A small-molecule ligand and the protein it binds are described below.
Small molecule (SMILES): CC(=O)N[C@H]1[C@H](O[C@H]2[C@H](O)[C@@H](NC(C)=O)CO[C@@H]2CO)O[C@H](CO)[C@@H](O)[C@@H]1O

Binding-site contacts:
Ligand atom N2 contacts residue ASN717 of chain 1.E at 2.9 Å (h-bond).
Ligand atom C7 contacts residue ASN925 of chain 1.E at 3.9 Å.
Ligand atom O5 contacts residue GLN926 of chain 1.E at 4.4 Å.
Ligand atom C1 contacts residue ASN717 of chain 1.E at 1.4 Å.
Ligand atom C7 contacts residue ASN717 of chain 1.E at 3.8 Å.
Ligand atom O5 contacts residue ASN717 of chain 1.E at 2.3 Å (h-bond).
Ligand atom O7 contacts residue ASN925 of chain 1.E at 3.9 Å.
Ligand atom C4 contacts residue ASN717 of chain 1.E at 4.2 Å.
Ligand atom C5 contacts residue LEU922 of chain 1.E at 3.7 Å (hydrophobic).
Ligand atom O7 contacts residue ASN717 of chain 1.E at 4.2 Å.
Ligand atom C4 contacts residue LEU922 of chain 1.E at 3.9 Å (hydrophobic).
Ligand atom C1 contacts residue LEU922 of chain 1.E at 4.4 Å (hydrophobic).
Ligand atom C5 contacts residue GLN926 of chain 1.E at 4.3 Å.
Ligand atom C8 contacts residue ASN925 of chain 1.E at 3.3 Å.
Ligand atom C3 contacts residue ASN717 of chain 1.E at 3.8 Å.
Ligand atom O6 contacts residue GLN926 of chain 1.E at 3.7 Å.
Ligand atom C3 contacts residue LEU922 of chain 1.E at 3.8 Å (hydrophobic).
Ligand atom C8 contacts residue THR716 of chain 1.E at 4.3 Å.
Ligand atom C6 contacts residue GLN926 of chain 1.E at 4.3 Å.
Ligand atom C2 contacts residue ASN717 of chain 1.E at 2.4 Å.
Ligand atom C5 contacts residue ASN717 of chain 1.E at 3.6 Å.
Ligand atom C7 contacts residue LEU922 of chain 1.E at 4.5 Å (hydrophobic).
Ligand atom O7 contacts residue LEU922 of chain 1.E at 3.6 Å.
Ligand atom O4 contacts residue LEU922 of chain 1.E at 3.6 Å.

Sequence of chain 1.E:
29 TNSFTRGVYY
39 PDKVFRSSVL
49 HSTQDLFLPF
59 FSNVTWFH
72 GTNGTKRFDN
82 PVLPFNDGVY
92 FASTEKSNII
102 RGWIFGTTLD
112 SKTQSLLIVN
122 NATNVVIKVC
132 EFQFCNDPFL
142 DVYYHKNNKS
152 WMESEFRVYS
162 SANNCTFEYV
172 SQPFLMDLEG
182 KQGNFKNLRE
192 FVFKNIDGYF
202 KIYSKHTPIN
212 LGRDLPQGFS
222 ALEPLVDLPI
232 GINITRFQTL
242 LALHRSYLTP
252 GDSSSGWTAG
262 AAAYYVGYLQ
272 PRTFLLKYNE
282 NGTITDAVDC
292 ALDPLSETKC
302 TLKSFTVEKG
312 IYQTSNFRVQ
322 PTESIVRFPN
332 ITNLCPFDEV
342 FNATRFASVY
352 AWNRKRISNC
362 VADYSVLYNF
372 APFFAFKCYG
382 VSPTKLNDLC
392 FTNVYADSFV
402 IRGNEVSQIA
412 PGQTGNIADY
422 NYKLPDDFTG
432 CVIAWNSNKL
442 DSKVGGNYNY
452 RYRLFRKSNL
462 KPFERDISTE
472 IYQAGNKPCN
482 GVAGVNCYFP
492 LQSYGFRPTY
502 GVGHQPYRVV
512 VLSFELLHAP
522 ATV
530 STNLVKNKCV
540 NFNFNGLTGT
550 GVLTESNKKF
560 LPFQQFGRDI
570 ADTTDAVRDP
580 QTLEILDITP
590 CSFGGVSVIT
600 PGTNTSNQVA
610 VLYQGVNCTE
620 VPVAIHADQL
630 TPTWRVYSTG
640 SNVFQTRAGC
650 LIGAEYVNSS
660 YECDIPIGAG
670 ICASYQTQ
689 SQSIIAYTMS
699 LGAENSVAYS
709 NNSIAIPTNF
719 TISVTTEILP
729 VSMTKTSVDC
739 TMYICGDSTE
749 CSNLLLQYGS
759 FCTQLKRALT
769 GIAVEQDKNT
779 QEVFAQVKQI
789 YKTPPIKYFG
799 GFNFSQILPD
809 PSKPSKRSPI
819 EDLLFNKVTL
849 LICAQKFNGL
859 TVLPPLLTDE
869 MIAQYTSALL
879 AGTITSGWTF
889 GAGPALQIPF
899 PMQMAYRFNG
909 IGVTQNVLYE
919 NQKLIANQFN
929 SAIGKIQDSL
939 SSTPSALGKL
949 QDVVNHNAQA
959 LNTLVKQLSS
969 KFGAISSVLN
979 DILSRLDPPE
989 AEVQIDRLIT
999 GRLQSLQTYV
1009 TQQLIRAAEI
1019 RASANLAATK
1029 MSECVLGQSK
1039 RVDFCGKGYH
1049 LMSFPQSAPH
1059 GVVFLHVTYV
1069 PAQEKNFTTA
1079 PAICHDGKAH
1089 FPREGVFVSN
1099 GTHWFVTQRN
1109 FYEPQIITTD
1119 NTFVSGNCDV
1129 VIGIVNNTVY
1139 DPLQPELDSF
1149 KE